Sequence of chain 1.B:
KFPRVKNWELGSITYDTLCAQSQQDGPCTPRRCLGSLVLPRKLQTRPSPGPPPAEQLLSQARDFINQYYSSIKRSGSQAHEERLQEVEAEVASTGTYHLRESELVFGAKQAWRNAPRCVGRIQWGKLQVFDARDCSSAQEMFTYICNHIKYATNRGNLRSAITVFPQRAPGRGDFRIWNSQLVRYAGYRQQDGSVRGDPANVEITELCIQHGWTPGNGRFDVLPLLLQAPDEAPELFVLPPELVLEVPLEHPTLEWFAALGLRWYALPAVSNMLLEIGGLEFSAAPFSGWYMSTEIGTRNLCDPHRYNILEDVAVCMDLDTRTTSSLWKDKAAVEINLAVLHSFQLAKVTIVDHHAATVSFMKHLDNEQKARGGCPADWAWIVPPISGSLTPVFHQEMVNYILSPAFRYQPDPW

Sequence of chain 1.A:
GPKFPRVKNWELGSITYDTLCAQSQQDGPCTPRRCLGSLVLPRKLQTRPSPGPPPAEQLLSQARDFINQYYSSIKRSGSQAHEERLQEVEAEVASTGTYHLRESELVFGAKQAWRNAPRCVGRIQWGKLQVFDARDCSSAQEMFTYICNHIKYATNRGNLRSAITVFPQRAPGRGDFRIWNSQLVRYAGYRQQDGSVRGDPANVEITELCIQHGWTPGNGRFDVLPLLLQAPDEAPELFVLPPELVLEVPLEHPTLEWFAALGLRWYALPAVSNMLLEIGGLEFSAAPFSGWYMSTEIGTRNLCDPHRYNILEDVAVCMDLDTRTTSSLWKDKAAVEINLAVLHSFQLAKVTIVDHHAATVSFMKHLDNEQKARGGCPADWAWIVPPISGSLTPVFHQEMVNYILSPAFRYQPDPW

Binding-site contacts:
Ligand atom N8 contacts residue PHE424 of chain 1.A at 3.5 Å.
Ligand atom O14 contacts residue ARG329 of chain 1.B at 2.7 Å (salt-bridge).
Ligand atom C6 contacts residue TRP411 of chain 1.B at 4.0 Å (hydrophobic).
Ligand atom C11 contacts residue VAL68 of chain 1.B at 4.0 Å (hydrophobic).
Ligand atom C9 contacts residue TRP411 of chain 1.B at 3.6 Å (hydrophobic).
Ligand atom C7 contacts residue TRP409 of chain 1.A at 3.5 Å (hydrophobic).
Ligand atom C10 contacts residue TRP411 of chain 1.B at 3.6 Å (hydrophobic).
Ligand atom O4 contacts residue TRP411 of chain 1.B at 3.4 Å.
Ligand atom C4 contacts residue ARG329 of chain 1.B at 3.3 Å.
Ligand atom C9 contacts residue ARG329 of chain 1.B at 3.8 Å.
Ligand atom N8 contacts residue ALA410 of chain 1.B at 3.2 Å (h-bond).
Ligand atom C4 contacts residue GOL1 of chain 1.Q at 3.8 Å.
Ligand atom C2 contacts residue ARG329 of chain 1.B at 3.9 Å.
Ligand atom N1 contacts residue ALA410 of chain 1.B at 3.3 Å (h-bond).
Ligand atom N1 contacts residue PHE424 of chain 1.A at 3.9 Å.
Ligand atom C2 contacts residue HEM1 of chain 1.N at 3.5 Å.
Ligand atom N2 contacts residue TRP411 of chain 1.B at 3.2 Å (h-bond).
Ligand atom C7 contacts residue PHE424 of chain 1.A at 4.0 Å (hydrophobic).
Ligand atom C13 contacts residue GOL1 of chain 1.Q at 3.7 Å.
Ligand atom C4 contacts residue TRP411 of chain 1.B at 3.5 Å (hydrophobic).
Ligand atom N5 contacts residue TRP411 of chain 1.B at 3.9 Å.
Ligand atom O12 contacts residue PHE424 of chain 1.A at 3.4 Å (h-bond).
Ligand atom C11 contacts residue PHE424 of chain 1.A at 3.4 Å (hydrophobic).
Ligand atom N2 contacts residue HEM1 of chain 1.N at 3.1 Å (h-bond).
Ligand atom N1 contacts residue TRP411 of chain 1.B at 3.4 Å.
Ligand atom N3 contacts residue ARG329 of chain 1.B at 3.4 Å (salt-bridge).
Ligand atom C2 contacts residue TRP411 of chain 1.B at 3.5 Å (hydrophobic).
Ligand atom N8 contacts residue TRP409 of chain 1.A at 3.9 Å.
Ligand atom O4 contacts residue GOL1 of chain 1.Q at 2.7 Å (h-bond).
Ligand atom O14 contacts residue PHE424 of chain 1.A at 3.7 Å.
Ligand atom C13 contacts residue PHE424 of chain 1.A at 3.8 Å (hydrophobic).
Ligand atom C10 contacts residue PHE424 of chain 1.A at 3.6 Å (hydrophobic).
Ligand atom N3 contacts residue TRP411 of chain 1.B at 3.5 Å.
Ligand atom O14 contacts residue GOL1 of chain 1.Q at 3.4 Å.
Ligand atom N3 contacts residue HEM1 of chain 1.N at 3.0 Å (h-bond).
Ligand atom O4 contacts residue ARG329 of chain 1.B at 3.5 Å (salt-bridge).
Ligand atom O12 contacts residue HIS425 of chain 1.A at 3.8 Å.
Ligand atom C13 contacts residue ARG329 of chain 1.B at 3.9 Å.
Ligand atom C10 contacts residue ALA410 of chain 1.B at 3.7 Å (hydrophobic).
Ligand atom N8 contacts residue TRP411 of chain 1.B at 3.9 Å.

The small molecule below binds the protein below.
Small molecule (SMILES): Nc1nc2c(c(=O)[nH]1)N1C(=O)OC[C@H]1CN2